A protein and the small-molecule ligand that binds it are described below.
Small molecule (SMILES): CC(=O)N[C@@H]1[C@@H](O)[C@H](O)[C@@H](CO)O[C@H]1O

Binding-site contacts:
Ligand atom C8 contacts residue HIS243 of chain 1.A at 4.1 Å.
Ligand atom C5 contacts residue ASN244 of chain 1.A at 3.7 Å.
Ligand atom C4 contacts residue ASN244 of chain 1.A at 4.2 Å.
Ligand atom C7 contacts residue ASN244 of chain 1.A at 3.3 Å.
Ligand atom C1 contacts residue THR246 of chain 1.A at 3.8 Å.
Ligand atom C2 contacts residue ASN244 of chain 1.A at 2.5 Å.
Ligand atom O6 contacts residue THR246 of chain 1.A at 4.5 Å.
Ligand atom C5 contacts residue THR246 of chain 1.A at 4.1 Å.
Ligand atom C3 contacts residue ASN244 of chain 1.A at 3.8 Å.
Ligand atom C8 contacts residue ASN244 of chain 1.A at 4.3 Å.
Ligand atom C1 contacts residue ASN244 of chain 1.A at 1.4 Å.
Ligand atom O5 contacts residue ASN244 of chain 1.A at 2.4 Å (h-bond).
Ligand atom N2 contacts residue ASN244 of chain 1.A at 2.9 Å (h-bond).
Ligand atom O6 contacts residue ASP138 of chain 1.A at 4.2 Å.
Ligand atom O5 contacts residue THR246 of chain 1.A at 3.6 Å.
Ligand atom O7 contacts residue ASN244 of chain 1.A at 3.3 Å (h-bond).

Sequence of chain 1.A:
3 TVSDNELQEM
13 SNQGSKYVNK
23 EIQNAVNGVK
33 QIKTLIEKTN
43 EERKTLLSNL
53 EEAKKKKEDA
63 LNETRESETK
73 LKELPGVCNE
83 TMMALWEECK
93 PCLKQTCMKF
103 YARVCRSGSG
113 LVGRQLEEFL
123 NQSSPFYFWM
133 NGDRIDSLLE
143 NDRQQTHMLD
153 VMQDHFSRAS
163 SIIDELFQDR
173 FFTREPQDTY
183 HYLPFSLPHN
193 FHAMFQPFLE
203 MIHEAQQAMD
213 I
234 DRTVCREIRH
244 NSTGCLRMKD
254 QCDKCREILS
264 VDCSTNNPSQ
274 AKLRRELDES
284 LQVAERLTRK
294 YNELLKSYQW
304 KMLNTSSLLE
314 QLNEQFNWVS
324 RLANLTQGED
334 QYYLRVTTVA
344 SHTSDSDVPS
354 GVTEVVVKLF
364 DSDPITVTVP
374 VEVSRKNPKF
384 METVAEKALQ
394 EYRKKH